Sequence of chain 1.D:
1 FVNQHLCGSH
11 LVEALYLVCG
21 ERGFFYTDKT

Sequence of chain 1.C:
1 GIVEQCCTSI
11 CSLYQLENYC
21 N

Binding-site contacts:
Ligand atom C4 contacts residue HIS10 of chain 1.D at 4.2 Å.
Ligand atom C6 contacts residue CYS6 of chain 1.C at 3.2 Å (hydrophobic).
Ligand atom C4 contacts residue LEU11 of chain 1.D at 3.8 Å (hydrophobic).
Ligand atom O1 contacts residue LEU11 of chain 1.D at 4.4 Å.
Ligand atom C5 contacts residue CYS7 of chain 1.D at 4.2 Å (hydrophobic).
Ligand atom O1 contacts residue CYS6 of chain 1.C at 2.6 Å (h-bond).
Ligand atom C2 contacts residue LEU11 of chain 1.D at 4.1 Å (hydrophobic).
Ligand atom C3 contacts residue LEU11 of chain 1.D at 4.1 Å (hydrophobic).
Ligand atom C6 contacts residue LEU11 of chain 1.D at 3.5 Å (hydrophobic).
Ligand atom C7 contacts residue ALA14 of chain 1.D at 3.7 Å (hydrophobic).
Ligand atom C5 contacts residue LEU11 of chain 1.D at 3.5 Å (hydrophobic).
Ligand atom C1 contacts residue LEU11 of chain 1.D at 3.7 Å (hydrophobic).
Ligand atom C7 contacts residue LEU16 of chain 1.C at 3.9 Å (hydrophobic).
Ligand atom O1 contacts residue CYS11 of chain 1.C at 3.0 Å (h-bond).
Ligand atom C1 contacts residue CYS6 of chain 1.C at 3.3 Å (hydrophobic).
Ligand atom O1 contacts residue ILE10 of chain 1.C at 3.6 Å.
Ligand atom C6 contacts residue CYS7 of chain 1.D at 4.0 Å (hydrophobic).
Ligand atom O1 contacts residue SER9 of chain 1.C at 3.9 Å.
Ligand atom C2 contacts residue CYS11 of chain 1.C at 3.9 Å (hydrophobic).
Ligand atom C5 contacts residue HIS10 of chain 1.D at 4.2 Å.
Ligand atom C1 contacts residue CYS11 of chain 1.C at 4.1 Å (hydrophobic).

This protein binds this small molecule.
Small molecule (SMILES): Cc1cccc(O)c1